Binding-site contacts:
Ligand atom O5B contacts residue LYS156 of chain 1.D at 3.3 Å.
Ligand atom C6 contacts residue LEU62 of chain 1.D at 3.5 Å (hydrophobic).
Ligand atom O3 contacts residue LYS156 of chain 1.D at 3.0 Å.
Ligand atom O3 contacts residue ALA158 of chain 1.D at 3.0 Å (h-bond).
Ligand atom O6A contacts residue LEU62 of chain 1.D at 3.4 Å.
Ligand atom C4 contacts residue LYS156 of chain 1.D at 4.0 Å.
Ligand atom C5 contacts residue HIS155 of chain 1.D at 4.0 Å.
Ligand atom O5 contacts residue ARG157 of chain 1.D at 3.8 Å.
Ligand atom OAF contacts residue ARG157 of chain 1.D at 2.8 Å (salt-bridge).
Ligand atom O6B contacts residue LEU62 of chain 1.D at 4.0 Å.
Ligand atom O6B contacts residue LYS156 of chain 1.D at 3.3 Å.
Ligand atom O4 contacts residue SER93 of chain 1.D at 3.0 Å (h-bond).
Ligand atom O6A contacts residue HIS94 of chain 1.D at 3.2 Å (h-bond).
Ligand atom C2 contacts residue ALA158 of chain 1.D at 3.7 Å (hydrophobic).
Ligand atom C6 contacts residue SER93 of chain 1.D at 4.0 Å.
Ligand atom O6B contacts residue HIS155 of chain 1.D at 3.3 Å (h-bond).
Ligand atom O6A contacts residue HIS155 of chain 1.D at 3.8 Å.
Ligand atom OAH contacts residue ARG157 of chain 1.D at 3.1 Å (salt-bridge).
Ligand atom OAH contacts residue ASP3 of chain 1.D at 4.0 Å.
Ligand atom O4 contacts residue LYS156 of chain 1.D at 3.5 Å.
Ligand atom O3 contacts residue ARG157 of chain 1.D at 3.3 Å (salt-bridge).
Ligand atom O6B contacts residue HIS94 of chain 1.D at 4.0 Å.
Ligand atom OBI contacts residue LYS156 of chain 1.D at 4.0 Å.
Ligand atom O6A contacts residue SER93 of chain 1.D at 3.2 Å.
Ligand atom C5 contacts residue LEU62 of chain 1.D at 3.8 Å (hydrophobic).
Ligand atom SAG contacts residue THR4 of chain 1.D at 3.9 Å.
Ligand atom SAG contacts residue ARG157 of chain 1.D at 3.6 Å (salt-bridge).
Ligand atom C6 contacts residue HIS94 of chain 1.D at 3.9 Å.
Ligand atom C3 contacts residue ARG157 of chain 1.D at 3.7 Å.
Ligand atom C6 contacts residue HIS155 of chain 1.D at 3.4 Å.
Ligand atom O5 contacts residue LYS156 of chain 1.D at 3.4 Å.
Ligand atom OAH contacts residue THR4 of chain 1.D at 3.7 Å.
Ligand atom OAH contacts residue LEU2 of chain 1.D at 2.8 Å (h-bond).
Ligand atom O4 contacts residue HIS155 of chain 1.D at 3.5 Å (h-bond).
Ligand atom O6B contacts residue ARG157 of chain 1.D at 3.3 Å (salt-bridge).
Ligand atom C3 contacts residue LYS156 of chain 1.D at 4.0 Å.
Ligand atom C3 contacts residue ALA158 of chain 1.D at 4.0 Å (hydrophobic).
Ligand atom OAF contacts residue THR4 of chain 1.D at 2.9 Å (h-bond).
Ligand atom OAF contacts residue ALA158 of chain 1.D at 3.3 Å.
Ligand atom O5 contacts residue HIS155 of chain 1.D at 3.6 Å.

Sequence of chain 1.D:
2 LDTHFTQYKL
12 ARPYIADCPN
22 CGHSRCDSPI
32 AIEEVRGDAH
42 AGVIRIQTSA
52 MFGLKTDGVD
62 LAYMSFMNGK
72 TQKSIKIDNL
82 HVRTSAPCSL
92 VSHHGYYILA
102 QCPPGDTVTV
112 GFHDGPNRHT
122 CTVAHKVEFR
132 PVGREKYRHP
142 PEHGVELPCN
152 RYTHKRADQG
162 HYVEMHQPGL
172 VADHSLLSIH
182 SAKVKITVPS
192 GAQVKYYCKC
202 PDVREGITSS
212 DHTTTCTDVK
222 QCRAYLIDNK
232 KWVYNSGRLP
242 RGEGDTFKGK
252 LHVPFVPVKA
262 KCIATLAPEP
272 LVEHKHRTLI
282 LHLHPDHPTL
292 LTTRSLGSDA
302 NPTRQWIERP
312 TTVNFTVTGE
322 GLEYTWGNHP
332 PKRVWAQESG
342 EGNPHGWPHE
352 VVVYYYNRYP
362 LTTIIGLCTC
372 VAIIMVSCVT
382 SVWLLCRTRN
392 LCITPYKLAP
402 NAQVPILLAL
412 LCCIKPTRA

This small molecule binds to this protein.
Small molecule (SMILES): O=C(O)[C@@H]1O[C@H](O[C@H]2[C@@H](OS(=O)(=O)O)O[C@@H](O)[C@H](NS(=O)(=O)O)[C@H]2O)[C@@H](OS(=O)(=O)O)[C@H](O)[C@@H]1O